Binding-site contacts:
Ligand atom N2 contacts residue ASN169 of chain 1.B at 2.9 Å (h-bond).
Ligand atom O6 contacts residue ASN169 of chain 1.B at 4.3 Å.
Ligand atom C2 contacts residue ASN169 of chain 1.B at 2.5 Å.
Ligand atom O7 contacts residue PHE170 of chain 1.B at 3.4 Å (h-bond).
Ligand atom C8 contacts residue ASN169 of chain 1.B at 3.1 Å.
Ligand atom O5 contacts residue ASN169 of chain 1.B at 2.3 Å (h-bond).
Ligand atom O6 contacts residue GLY173 of chain 1.B at 3.7 Å.
Ligand atom C5 contacts residue ASN169 of chain 1.B at 3.7 Å.
Ligand atom C8 contacts residue ARG177 of chain 1.B at 3.8 Å.
Ligand atom C1 contacts residue GLY173 of chain 1.B at 4.4 Å.
Ligand atom C2 contacts residue PHE170 of chain 1.B at 3.7 Å (hydrophobic).
Ligand atom N2 contacts residue PHE170 of chain 1.B at 4.1 Å.
Ligand atom C8 contacts residue PHE179 of chain 1.B at 4.1 Å (hydrophobic).
Ligand atom O5 contacts residue GLY173 of chain 1.B at 3.9 Å.
Ligand atom C7 contacts residue ASN169 of chain 1.B at 3.4 Å.
Ligand atom C1 contacts residue ASN169 of chain 1.B at 1.4 Å.
Ligand atom C3 contacts residue ASN169 of chain 1.B at 3.8 Å.
Ligand atom C7 contacts residue PHE170 of chain 1.B at 3.9 Å (hydrophobic).
Ligand atom O7 contacts residue ASN169 of chain 1.B at 3.8 Å.
Ligand atom C4 contacts residue ASN169 of chain 1.B at 4.3 Å.
Ligand atom O7 contacts residue SER171 of chain 1.B at 3.8 Å.
Ligand atom C1 contacts residue PHE170 of chain 1.B at 3.9 Å (hydrophobic).
Ligand atom O5 contacts residue PHE170 of chain 1.B at 4.3 Å.

A small-molecule ligand and the protein it binds are described below.
Small molecule (SMILES): CC(=O)N[C@@H]1[C@@H](O)[C@H](O)[C@@H](CO)O[C@H]1O

Sequence of chain 1.B:
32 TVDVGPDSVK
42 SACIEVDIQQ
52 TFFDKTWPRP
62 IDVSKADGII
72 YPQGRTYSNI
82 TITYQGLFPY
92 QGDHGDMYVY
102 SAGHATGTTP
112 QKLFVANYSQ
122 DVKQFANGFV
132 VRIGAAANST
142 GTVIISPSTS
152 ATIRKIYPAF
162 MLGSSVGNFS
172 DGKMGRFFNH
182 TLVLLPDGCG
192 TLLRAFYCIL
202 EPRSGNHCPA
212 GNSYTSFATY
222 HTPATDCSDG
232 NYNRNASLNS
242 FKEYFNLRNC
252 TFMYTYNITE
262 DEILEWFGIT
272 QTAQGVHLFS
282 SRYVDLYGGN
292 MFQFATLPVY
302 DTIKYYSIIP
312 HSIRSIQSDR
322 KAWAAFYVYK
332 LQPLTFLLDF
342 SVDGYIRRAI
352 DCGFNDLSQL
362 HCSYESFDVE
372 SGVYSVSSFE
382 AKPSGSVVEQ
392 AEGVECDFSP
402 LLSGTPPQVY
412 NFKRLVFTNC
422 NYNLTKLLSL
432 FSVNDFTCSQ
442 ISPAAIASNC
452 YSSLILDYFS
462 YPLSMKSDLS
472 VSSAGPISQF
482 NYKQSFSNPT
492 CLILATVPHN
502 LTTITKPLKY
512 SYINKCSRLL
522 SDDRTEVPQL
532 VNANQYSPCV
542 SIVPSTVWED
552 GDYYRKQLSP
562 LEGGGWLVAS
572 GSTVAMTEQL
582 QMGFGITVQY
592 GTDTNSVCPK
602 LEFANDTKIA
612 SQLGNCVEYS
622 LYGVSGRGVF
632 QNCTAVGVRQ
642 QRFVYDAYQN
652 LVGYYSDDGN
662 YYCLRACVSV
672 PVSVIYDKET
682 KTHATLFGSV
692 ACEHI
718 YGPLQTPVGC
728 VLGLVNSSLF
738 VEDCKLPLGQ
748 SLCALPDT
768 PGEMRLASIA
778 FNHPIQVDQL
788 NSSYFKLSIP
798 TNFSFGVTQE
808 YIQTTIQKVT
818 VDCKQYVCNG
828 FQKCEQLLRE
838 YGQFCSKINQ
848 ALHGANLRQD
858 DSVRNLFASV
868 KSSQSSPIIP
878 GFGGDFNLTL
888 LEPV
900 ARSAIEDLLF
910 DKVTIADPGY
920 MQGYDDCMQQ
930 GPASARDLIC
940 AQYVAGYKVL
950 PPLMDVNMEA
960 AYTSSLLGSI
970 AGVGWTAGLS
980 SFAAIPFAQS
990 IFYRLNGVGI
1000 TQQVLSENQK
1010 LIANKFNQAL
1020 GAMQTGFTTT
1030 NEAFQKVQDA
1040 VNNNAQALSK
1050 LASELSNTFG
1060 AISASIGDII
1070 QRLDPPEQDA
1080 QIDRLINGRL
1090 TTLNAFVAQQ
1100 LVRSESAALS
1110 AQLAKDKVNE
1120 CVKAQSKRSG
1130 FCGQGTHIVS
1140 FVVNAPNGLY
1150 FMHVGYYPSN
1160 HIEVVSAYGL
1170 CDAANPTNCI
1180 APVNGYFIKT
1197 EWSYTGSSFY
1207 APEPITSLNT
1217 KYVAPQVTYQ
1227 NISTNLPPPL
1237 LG